Binding-site contacts:
Ligand atom C1 contacts residue ASP265 of chain 1.C at 3.5 Å.
Ligand atom C2 contacts residue THR297 of chain 1.C at 4.3 Å.
Ligand atom C2 contacts residue MG1 of chain 1.O at 3.3 Å.
Ligand atom O4 contacts residue LYS239 of chain 1.C at 2.9 Å (salt-bridge).
Ligand atom C2 contacts residue LYS239 of chain 1.C at 3.5 Å.
Ligand atom O4 contacts residue ATP1 of chain 1.R at 3.8 Å.
Ligand atom O1 contacts residue ASP265 of chain 1.C at 2.5 Å (salt-bridge).
Ligand atom O2 contacts residue ARG50 of chain 1.C at 3.9 Å.
Ligand atom O3 contacts residue ARG263 of chain 1.C at 3.9 Å.
Ligand atom O3 contacts residue ALA262 of chain 1.C at 3.8 Å.
Ligand atom O3 contacts residue ASP265 of chain 1.C at 3.9 Å.
Ligand atom O1 contacts residue MG1 of chain 1.O at 3.6 Å.
Ligand atom O2 contacts residue THR297 of chain 1.C at 4.0 Å.
Ligand atom C1 contacts residue GLY264 of chain 1.C at 3.8 Å.
Ligand atom O4 contacts residue GLU241 of chain 1.C at 2.8 Å (salt-bridge).
Ligand atom C2 contacts residue ASP265 of chain 1.C at 3.8 Å.
Ligand atom O4 contacts residue ASP265 of chain 1.C at 3.2 Å (salt-bridge).
Ligand atom O1 contacts residue GLU241 of chain 1.C at 3.0 Å (salt-bridge).
Ligand atom C2 contacts residue ALA262 of chain 1.C at 3.6 Å (hydrophobic).
Ligand atom O2 contacts residue ALA262 of chain 1.C at 3.8 Å.
Ligand atom O1 contacts residue GLY264 of chain 1.C at 3.5 Å.
Ligand atom O2 contacts residue MG1 of chain 1.O at 4.3 Å.
Ligand atom O2 contacts residue ATP1 of chain 1.R at 3.0 Å (h-bond).
Ligand atom O3 contacts residue GLY264 of chain 1.C at 3.0 Å (h-bond).
Ligand atom O3 contacts residue ATP1 of chain 1.R at 4.2 Å.
Ligand atom C1 contacts residue GLU241 of chain 1.C at 3.6 Å.
Ligand atom O1 contacts residue ALA262 of chain 1.C at 4.0 Å.
Ligand atom O4 contacts residue MG1 of chain 1.O at 2.2 Å.
Ligand atom O4 contacts residue K1 of chain 1.P at 4.3 Å.
Ligand atom C1 contacts residue ALA262 of chain 1.C at 3.6 Å (hydrophobic).
Ligand atom O2 contacts residue LYS239 of chain 1.C at 3.3 Å (salt-bridge).
Ligand atom C1 contacts residue ATP1 of chain 1.R at 4.0 Å.
Ligand atom C1 contacts residue MG1 of chain 1.O at 4.0 Å.
Ligand atom O3 contacts residue THR297 of chain 1.C at 2.5 Å (h-bond).
Ligand atom C2 contacts residue ATP1 of chain 1.R at 3.3 Å.
Ligand atom C2 contacts residue GLU241 of chain 1.C at 3.5 Å.
Ligand atom C1 contacts residue THR297 of chain 1.C at 3.7 Å.
Ligand atom O4 contacts residue ALA262 of chain 1.C at 4.0 Å.

Sequence of chain 1.C:
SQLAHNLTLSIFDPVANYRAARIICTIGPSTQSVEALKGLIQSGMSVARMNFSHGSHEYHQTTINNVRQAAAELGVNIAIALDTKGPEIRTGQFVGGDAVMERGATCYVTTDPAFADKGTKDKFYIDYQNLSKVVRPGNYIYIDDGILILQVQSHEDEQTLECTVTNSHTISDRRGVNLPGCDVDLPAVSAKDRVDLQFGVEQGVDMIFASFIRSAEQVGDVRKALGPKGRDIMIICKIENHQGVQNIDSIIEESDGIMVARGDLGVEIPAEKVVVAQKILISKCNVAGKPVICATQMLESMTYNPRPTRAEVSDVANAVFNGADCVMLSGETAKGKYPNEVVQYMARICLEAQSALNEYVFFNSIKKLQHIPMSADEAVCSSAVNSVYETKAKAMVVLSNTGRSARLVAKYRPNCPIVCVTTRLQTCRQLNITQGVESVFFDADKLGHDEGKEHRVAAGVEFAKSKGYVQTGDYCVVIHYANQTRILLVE

The protein below binds the small molecule below.
Small molecule (SMILES): O=C([O-])C(=O)[O-]